A small-molecule ligand and the protein it binds are described below.
Small molecule (SMILES): CC(=O)N[C@@H]1[C@@H](O)[C@H](O)[C@@H](CO)O[C@H]1O

Binding-site contacts:
Ligand atom C3 contacts residue ASN137 of chain 1.C at 3.8 Å.
Ligand atom C8 contacts residue ASN137 of chain 1.C at 4.5 Å.
Ligand atom C7 contacts residue ASN137 of chain 1.C at 3.3 Å.
Ligand atom O6 contacts residue ASP136 of chain 1.C at 3.7 Å.
Ligand atom C4 contacts residue ASN137 of chain 1.C at 4.2 Å.
Ligand atom O5 contacts residue ASN137 of chain 1.C at 2.4 Å (h-bond).
Ligand atom C1 contacts residue ASP136 of chain 1.C at 3.7 Å.
Ligand atom N2 contacts residue ASN137 of chain 1.C at 2.9 Å (h-bond).
Ligand atom C5 contacts residue ASP136 of chain 1.C at 4.4 Å.
Ligand atom O5 contacts residue ASP136 of chain 1.C at 3.1 Å (salt-bridge).
Ligand atom C6 contacts residue ASP136 of chain 1.C at 4.5 Å.
Ligand atom O7 contacts residue ASN137 of chain 1.C at 3.4 Å (h-bond).
Ligand atom C5 contacts residue ASN137 of chain 1.C at 3.6 Å.
Ligand atom C1 contacts residue ASN137 of chain 1.C at 1.4 Å.
Ligand atom C2 contacts residue ASN137 of chain 1.C at 2.5 Å.

Sequence of chain 1.C:
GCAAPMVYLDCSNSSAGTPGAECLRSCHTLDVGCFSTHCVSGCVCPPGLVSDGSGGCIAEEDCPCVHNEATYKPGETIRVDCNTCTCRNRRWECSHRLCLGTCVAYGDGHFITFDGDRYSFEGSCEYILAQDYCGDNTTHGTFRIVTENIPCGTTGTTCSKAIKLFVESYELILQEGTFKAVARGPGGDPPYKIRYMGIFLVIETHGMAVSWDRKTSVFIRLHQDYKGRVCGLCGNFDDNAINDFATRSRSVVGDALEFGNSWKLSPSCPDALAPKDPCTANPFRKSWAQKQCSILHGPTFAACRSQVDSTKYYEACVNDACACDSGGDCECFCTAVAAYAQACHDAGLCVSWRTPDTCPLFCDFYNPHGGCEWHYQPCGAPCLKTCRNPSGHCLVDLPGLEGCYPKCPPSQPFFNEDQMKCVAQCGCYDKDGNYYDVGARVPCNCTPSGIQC